Sequence of chain 1.I:
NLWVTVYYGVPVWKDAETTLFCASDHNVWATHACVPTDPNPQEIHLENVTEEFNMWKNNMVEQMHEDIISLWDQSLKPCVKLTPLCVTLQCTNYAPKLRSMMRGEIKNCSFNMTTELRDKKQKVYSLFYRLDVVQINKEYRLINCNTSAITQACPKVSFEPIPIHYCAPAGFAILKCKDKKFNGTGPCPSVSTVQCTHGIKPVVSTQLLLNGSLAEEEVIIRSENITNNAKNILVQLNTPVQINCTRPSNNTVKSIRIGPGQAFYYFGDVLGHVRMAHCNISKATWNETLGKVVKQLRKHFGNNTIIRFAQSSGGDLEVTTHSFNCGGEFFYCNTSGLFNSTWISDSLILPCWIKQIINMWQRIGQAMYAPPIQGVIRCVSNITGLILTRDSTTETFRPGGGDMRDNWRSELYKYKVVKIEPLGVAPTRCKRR

Binding-site contacts:
Ligand atom N2 contacts residue ILE164 of chain 1.A at 4.4 Å.
Ligand atom C8 contacts residue VAL144 of chain 1.A at 4.4 Å (hydrophobic).
Ligand atom C1 contacts residue ARG162 of chain 1.A at 4.5 Å.
Ligand atom C8 contacts residue ARG162 of chain 1.A at 4.4 Å.
Ligand atom C7 contacts residue ASN167 of chain 1.A at 4.0 Å.
Ligand atom C4 contacts residue ASN167 of chain 1.A at 4.2 Å.
Ligand atom C5 contacts residue ASN167 of chain 1.A at 3.7 Å.
Ligand atom O6 contacts residue ARG278 of chain 1.I at 3.5 Å (salt-bridge).
Ligand atom C1 contacts residue ASN167 of chain 1.A at 1.4 Å.
Ligand atom O5 contacts residue ASN167 of chain 1.A at 2.4 Å (h-bond).
Ligand atom C2 contacts residue ASN167 of chain 1.A at 2.4 Å.
Ligand atom O6 contacts residue ASN167 of chain 1.A at 4.5 Å.
Ligand atom C7 contacts residue ILE164 of chain 1.A at 4.1 Å (hydrophobic).
Ligand atom C8 contacts residue ILE164 of chain 1.A at 4.1 Å (hydrophobic).
Ligand atom N2 contacts residue ASN167 of chain 1.A at 2.9 Å (h-bond).
Ligand atom C3 contacts residue ASN167 of chain 1.A at 3.8 Å.
Ligand atom N2 contacts residue ARG162 of chain 1.A at 4.0 Å.
Ligand atom O7 contacts residue ILE164 of chain 1.A at 4.5 Å.

The small molecule below binds the protein below.
Small molecule (SMILES): CC(=O)N[C@@H]1[C@@H](O)[C@H](O)[C@@H](CO)O[C@H]1O

Sequence of chain 1.A:
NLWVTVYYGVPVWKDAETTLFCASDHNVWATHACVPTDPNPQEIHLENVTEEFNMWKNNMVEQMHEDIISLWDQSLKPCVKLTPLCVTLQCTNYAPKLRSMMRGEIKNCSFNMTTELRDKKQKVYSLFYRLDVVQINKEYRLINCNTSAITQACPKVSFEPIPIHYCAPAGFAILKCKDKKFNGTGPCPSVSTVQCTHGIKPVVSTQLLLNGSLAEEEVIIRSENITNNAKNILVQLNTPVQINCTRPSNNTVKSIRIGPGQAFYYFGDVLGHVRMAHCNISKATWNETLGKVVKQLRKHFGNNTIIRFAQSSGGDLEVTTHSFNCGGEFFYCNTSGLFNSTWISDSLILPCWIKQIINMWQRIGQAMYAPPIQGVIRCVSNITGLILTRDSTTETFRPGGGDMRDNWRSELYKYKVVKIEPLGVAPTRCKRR